Binding-site contacts:
Ligand atom C14 contacts residue HIS164 of chain 2.A at 4.0 Å.
Ligand atom C5 contacts residue SER144 of chain 2.A at 4.0 Å.
Ligand atom CL contacts residue MET165 of chain 2.A at 3.8 Å.
Ligand atom N1 contacts residue GLU166 of chain 2.A at 3.7 Å.
Ligand atom O contacts residue GLU166 of chain 2.A at 2.9 Å (salt-bridge).
Ligand atom N1 contacts residue SER144 of chain 2.A at 3.7 Å.
Ligand atom C4 contacts residue CYS145 of chain 2.A at 3.7 Å (hydrophobic).
Ligand atom N1 contacts residue HIS163 of chain 2.A at 2.6 Å (h-bond).
Ligand atom C15 contacts residue HIS164 of chain 2.A at 3.4 Å.
Ligand atom C13 contacts residue MET49 of chain 2.A at 3.5 Å (hydrophobic).
Ligand atom C5 contacts residue HIS163 of chain 2.A at 3.7 Å.
Ligand atom C4 contacts residue GLU166 of chain 2.A at 3.7 Å.
Ligand atom C6 contacts residue LEU141 of chain 2.A at 3.5 Å (hydrophobic).
Ligand atom C13 contacts residue ARG188 of chain 2.A at 3.5 Å.
Ligand atom C12 contacts residue MET49 of chain 2.A at 3.8 Å (hydrophobic).
Ligand atom C2 contacts residue GLU166 of chain 2.A at 4.0 Å.
Ligand atom C5 contacts residue GLU166 of chain 2.A at 3.6 Å.
Ligand atom N1 contacts residue PHE140 of chain 2.A at 3.8 Å.
Ligand atom O1 contacts residue LEU141 of chain 2.A at 3.9 Å.
Ligand atom C9 contacts residue ASN142 of chain 2.A at 3.8 Å.
Ligand atom C12 contacts residue ARG188 of chain 2.A at 3.6 Å.
Ligand atom CL contacts residue HIS41 of chain 2.A at 3.4 Å.
Ligand atom C13 contacts residue MET165 of chain 2.A at 3.4 Å (hydrophobic).
Ligand atom C6 contacts residue GLU166 of chain 2.A at 3.8 Å.
Ligand atom C14 contacts residue MET49 of chain 2.A at 3.6 Å (hydrophobic).
Ligand atom CL contacts residue HIS164 of chain 2.A at 3.7 Å.
Ligand atom C8 contacts residue ASN142 of chain 2.A at 3.6 Å.
Ligand atom C4 contacts residue MET165 of chain 2.A at 4.0 Å (hydrophobic).
Ligand atom C4 contacts residue HIS163 of chain 2.A at 3.2 Å.
Ligand atom N contacts residue CYS145 of chain 2.A at 3.8 Å.
Ligand atom C6 contacts residue ASN142 of chain 2.A at 3.8 Å.
Ligand atom C6 contacts residue PHE140 of chain 2.A at 3.7 Å (hydrophobic).
Ligand atom C14 contacts residue MET165 of chain 2.A at 3.8 Å (hydrophobic).
Ligand atom O contacts residue MET165 of chain 2.A at 3.5 Å.
Ligand atom C13 contacts residue ASP187 of chain 2.A at 3.9 Å.
Ligand atom C5 contacts residue LEU141 of chain 2.A at 3.6 Å (hydrophobic).
Ligand atom C12 contacts residue GLN189 of chain 2.A at 3.6 Å.
Ligand atom O1 contacts residue ASN142 of chain 2.A at 3.3 Å (h-bond).
Ligand atom CL contacts residue ASP187 of chain 2.A at 3.2 Å.
Ligand atom C5 contacts residue PHE140 of chain 2.A at 3.2 Å (hydrophobic).

A small-molecule ligand and the protein it binds are described below.
Small molecule (SMILES): CC(=O)Nc1ccncc1NC(=O)[C@@H](C)c1cccc(Cl)c1

Sequence of chain 2.A:
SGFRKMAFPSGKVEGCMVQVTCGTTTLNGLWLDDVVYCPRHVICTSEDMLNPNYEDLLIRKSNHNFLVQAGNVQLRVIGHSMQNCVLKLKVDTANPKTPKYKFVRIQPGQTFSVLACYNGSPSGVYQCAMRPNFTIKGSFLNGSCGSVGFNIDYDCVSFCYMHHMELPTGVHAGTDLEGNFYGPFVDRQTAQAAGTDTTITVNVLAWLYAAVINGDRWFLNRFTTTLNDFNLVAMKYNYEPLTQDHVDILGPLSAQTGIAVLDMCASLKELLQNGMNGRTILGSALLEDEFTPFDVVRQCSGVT